Sequence of chain 2.D:
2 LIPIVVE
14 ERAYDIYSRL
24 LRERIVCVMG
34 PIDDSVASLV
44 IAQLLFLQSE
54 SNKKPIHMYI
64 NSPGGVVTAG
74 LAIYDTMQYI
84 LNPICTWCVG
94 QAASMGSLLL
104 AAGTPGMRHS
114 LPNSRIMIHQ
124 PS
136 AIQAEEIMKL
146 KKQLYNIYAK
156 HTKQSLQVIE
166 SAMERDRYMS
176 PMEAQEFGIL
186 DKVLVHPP

Sequence of chain 2.C:
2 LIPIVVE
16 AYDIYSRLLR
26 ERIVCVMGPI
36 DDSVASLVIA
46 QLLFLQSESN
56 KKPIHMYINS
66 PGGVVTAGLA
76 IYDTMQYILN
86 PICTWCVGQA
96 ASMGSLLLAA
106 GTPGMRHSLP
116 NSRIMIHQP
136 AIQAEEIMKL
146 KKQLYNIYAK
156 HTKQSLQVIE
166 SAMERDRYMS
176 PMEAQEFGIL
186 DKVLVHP

Binding-site contacts:
Ligand atom C20 contacts residue GLU26 of chain 2.D at 3.2 Å.
Ligand atom C10 contacts residue TYR62 of chain 2.D at 3.0 Å (hydrophobic).
Ligand atom C15 contacts residue GLU26 of chain 2.D at 3.5 Å.
Ligand atom N5 contacts residue TYR62 of chain 2.D at 3.7 Å.
Ligand atom C18 contacts residue PHE49 of chain 2.C at 3.9 Å (hydrophobic).
Ligand atom N4 contacts residue GLU26 of chain 2.D at 2.7 Å (salt-bridge).
Ligand atom C12 contacts residue TYR62 of chain 2.D at 3.3 Å (hydrophobic).
Ligand atom C11 contacts residue TYR62 of chain 2.D at 3.1 Å (hydrophobic).
Ligand atom C5 contacts residue TYR82 of chain 2.C at 3.6 Å (hydrophobic).
Ligand atom N2 contacts residue TYR62 of chain 2.D at 2.9 Å (h-bond).
Ligand atom C18 contacts residue LEU23 of chain 2.D at 3.9 Å (hydrophobic).
Ligand atom C8 contacts residue TYR62 of chain 2.D at 3.5 Å (hydrophobic).
Ligand atom C4 contacts residue LEU114 of chain 2.D at 3.7 Å (hydrophobic).
Ligand atom C16 contacts residue ILE28 of chain 2.D at 3.9 Å (hydrophobic).
Ligand atom C9 contacts residue HIS60 of chain 2.D at 3.8 Å.
Ligand atom CL1 contacts residue LEU23 of chain 2.D at 3.4 Å.
Ligand atom C16 contacts residue LEU48 of chain 2.C at 3.6 Å (hydrophobic).
Ligand atom C17 contacts residue LEU48 of chain 2.C at 3.5 Å (hydrophobic).
Ligand atom C13 contacts residue TYR62 of chain 2.D at 3.8 Å (hydrophobic).
Ligand atom C8 contacts residue TRP90 of chain 2.D at 3.3 Å (hydrophobic).
Ligand atom C17 contacts residue LEU23 of chain 2.D at 3.6 Å (hydrophobic).
Ligand atom C3 contacts residue LEU114 of chain 2.D at 3.8 Å (hydrophobic).
Ligand atom C21 contacts residue GLU26 of chain 2.D at 3.8 Å.
Ligand atom CL1 contacts residue PHE49 of chain 2.C at 3.7 Å.
Ligand atom C19 contacts residue SER52 of chain 2.C at 3.5 Å.
Ligand atom C14 contacts residue GLU26 of chain 2.D at 3.6 Å.
Ligand atom C9 contacts residue TYR62 of chain 2.D at 3.1 Å (hydrophobic).
Ligand atom C7 contacts residue TRP90 of chain 2.D at 3.7 Å (hydrophobic).
Ligand atom C3 contacts residue THR79 of chain 2.C at 3.5 Å.
Ligand atom N1 contacts residue VAL92 of chain 2.D at 3.2 Å.
Ligand atom C1 contacts residue TYR62 of chain 2.D at 3.5 Å (hydrophobic).
Ligand atom C19 contacts residue ARG22 of chain 2.D at 3.8 Å.
Ligand atom C19 contacts residue GLU26 of chain 2.D at 3.6 Å.
Ligand atom C22 contacts residue GLU26 of chain 2.D at 3.4 Å.
Ligand atom C1 contacts residue VAL92 of chain 2.D at 3.6 Å (hydrophobic).
Ligand atom N1 contacts residue TYR62 of chain 2.D at 3.0 Å.
Ligand atom C7 contacts residue TYR82 of chain 2.C at 3.9 Å (hydrophobic).
Ligand atom C20 contacts residue SER52 of chain 2.C at 3.2 Å.
Ligand atom C24 contacts residue TYR62 of chain 2.D at 3.5 Å (hydrophobic).
Ligand atom C23 contacts residue HIS60 of chain 2.D at 3.3 Å.

The small molecule below binds the protein below.
Small molecule (SMILES): N#Cc1cccc(CN2CCC3=C(C2)C(=O)N(Cc2ccc(Cl)cc2)C2=NCCN23)c1